Sequence of chain 1.C:
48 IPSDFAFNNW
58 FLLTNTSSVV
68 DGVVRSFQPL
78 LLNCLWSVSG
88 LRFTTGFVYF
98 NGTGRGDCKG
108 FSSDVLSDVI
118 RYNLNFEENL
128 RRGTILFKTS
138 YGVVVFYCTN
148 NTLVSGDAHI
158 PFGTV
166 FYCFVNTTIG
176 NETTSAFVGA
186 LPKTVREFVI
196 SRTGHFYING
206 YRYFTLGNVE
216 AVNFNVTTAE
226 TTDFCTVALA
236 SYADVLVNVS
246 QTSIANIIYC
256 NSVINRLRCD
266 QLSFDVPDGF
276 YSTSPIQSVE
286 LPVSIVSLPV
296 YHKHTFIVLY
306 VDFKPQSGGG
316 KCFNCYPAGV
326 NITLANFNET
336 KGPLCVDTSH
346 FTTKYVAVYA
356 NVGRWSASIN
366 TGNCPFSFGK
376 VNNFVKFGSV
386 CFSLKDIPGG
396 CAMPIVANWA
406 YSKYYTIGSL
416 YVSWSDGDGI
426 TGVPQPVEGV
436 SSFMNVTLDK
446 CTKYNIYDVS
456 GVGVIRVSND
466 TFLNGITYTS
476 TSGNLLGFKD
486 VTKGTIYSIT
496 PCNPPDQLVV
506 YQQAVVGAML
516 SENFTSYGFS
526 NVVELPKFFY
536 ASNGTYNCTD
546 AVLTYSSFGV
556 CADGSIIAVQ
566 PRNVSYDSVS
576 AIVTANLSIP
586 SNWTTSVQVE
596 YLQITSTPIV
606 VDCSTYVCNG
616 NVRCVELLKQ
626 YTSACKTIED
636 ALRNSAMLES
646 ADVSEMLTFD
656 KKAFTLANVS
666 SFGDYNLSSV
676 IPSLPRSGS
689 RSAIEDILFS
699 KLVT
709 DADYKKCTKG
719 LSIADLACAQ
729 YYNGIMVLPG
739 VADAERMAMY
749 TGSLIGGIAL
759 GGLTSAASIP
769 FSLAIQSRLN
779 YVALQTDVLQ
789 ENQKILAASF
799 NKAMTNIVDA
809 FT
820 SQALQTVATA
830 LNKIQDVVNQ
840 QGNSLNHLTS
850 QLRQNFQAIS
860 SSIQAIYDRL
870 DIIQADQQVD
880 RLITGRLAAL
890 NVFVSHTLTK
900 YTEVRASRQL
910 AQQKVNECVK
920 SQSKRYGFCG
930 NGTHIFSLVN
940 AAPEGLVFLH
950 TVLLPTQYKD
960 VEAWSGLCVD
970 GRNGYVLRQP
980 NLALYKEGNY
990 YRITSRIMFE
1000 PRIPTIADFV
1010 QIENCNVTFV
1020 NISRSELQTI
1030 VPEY

Binding-site contacts:
Ligand atom C5 contacts residue ASN122 of chain 1.C at 3.6 Å.
Ligand atom C8 contacts residue CYS230 of chain 1.C at 4.0 Å (hydrophobic).
Ligand atom C1 contacts residue ASN122 of chain 1.C at 1.4 Å.
Ligand atom C4 contacts residue ASN122 of chain 1.C at 4.3 Å.
Ligand atom C7 contacts residue ASN56 of chain 1.C at 4.5 Å.
Ligand atom C1 contacts residue CYS230 of chain 1.C at 3.5 Å (hydrophobic).
Ligand atom O7 contacts residue ASN56 of chain 1.C at 4.0 Å.
Ligand atom O5 contacts residue ASN122 of chain 1.C at 2.4 Å (h-bond).
Ligand atom N2 contacts residue ASN122 of chain 1.C at 3.0 Å (h-bond).
Ligand atom C6 contacts residue THR227 of chain 1.C at 3.6 Å.
Ligand atom O7 contacts residue ASN122 of chain 1.C at 4.5 Å.
Ligand atom C3 contacts residue ASN122 of chain 1.C at 3.9 Å.
Ligand atom N2 contacts residue ASN56 of chain 1.C at 4.4 Å.
Ligand atom C2 contacts residue ASN122 of chain 1.C at 2.5 Å.
Ligand atom O5 contacts residue CYS230 of chain 1.C at 3.4 Å (h-bond).
Ligand atom C7 contacts residue ASN55 of chain 1.C at 4.2 Å.
Ligand atom O7 contacts residue ASN55 of chain 1.C at 3.0 Å (h-bond).
Ligand atom C2 contacts residue CYS230 of chain 1.C at 3.7 Å (hydrophobic).
Ligand atom C5 contacts residue CYS230 of chain 1.C at 4.5 Å (hydrophobic).
Ligand atom C7 contacts residue ASN122 of chain 1.C at 3.8 Å.
Ligand atom O6 contacts residue THR227 of chain 1.C at 3.0 Å (h-bond).
Ligand atom C8 contacts residue ASN122 of chain 1.C at 4.2 Å.

This protein binds this small molecule.
Small molecule (SMILES): CC(=O)N[C@@H]1[C@@H](O)[C@H](O)[C@@H](CO)O[C@H]1O